Sequence of chain 1.B:
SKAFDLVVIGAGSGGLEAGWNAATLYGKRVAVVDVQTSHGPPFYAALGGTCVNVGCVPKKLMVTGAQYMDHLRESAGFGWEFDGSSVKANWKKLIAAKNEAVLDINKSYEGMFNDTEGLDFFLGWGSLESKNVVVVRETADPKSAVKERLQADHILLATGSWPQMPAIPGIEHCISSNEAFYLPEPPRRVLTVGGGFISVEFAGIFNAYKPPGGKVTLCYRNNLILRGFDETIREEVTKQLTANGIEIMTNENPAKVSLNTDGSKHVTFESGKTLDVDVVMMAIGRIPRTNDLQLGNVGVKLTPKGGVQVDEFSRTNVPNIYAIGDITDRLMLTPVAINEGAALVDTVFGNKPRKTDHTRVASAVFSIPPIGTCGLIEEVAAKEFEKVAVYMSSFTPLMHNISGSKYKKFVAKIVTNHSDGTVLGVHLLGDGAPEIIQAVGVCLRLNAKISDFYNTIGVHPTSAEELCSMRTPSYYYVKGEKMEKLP

This small molecule binds to this protein.
Small molecule (SMILES): CC1=Nc2ccc(Cl)cc2[C@H](c2ccc(C)cc2)N1CCCN(C)C

Binding-site contacts:
Ligand atom CL1 contacts residue TYR113 of chain 1.B at 3.8 Å.
Ligand atom CAB contacts residue TYR113 of chain 1.B at 3.7 Å (hydrophobic).
Ligand atom CAA contacts residue TYR113 of chain 1.B at 3.8 Å (hydrophobic).
Ligand atom CL1 contacts residue GLY52 of chain 1.B at 3.4 Å.
Ligand atom CAP contacts residue TRP24 of chain 1.B at 3.8 Å (hydrophobic).
Ligand atom CAO contacts residue MET116 of chain 1.B at 3.8 Å (hydrophobic).
Ligand atom CAW contacts residue GLU21 of chain 1.B at 3.4 Å.
Ligand atom CL1 contacts residue SER17 of chain 1.B at 3.9 Å.
Ligand atom CAN contacts residue MET116 of chain 1.B at 3.6 Å (hydrophobic).
Ligand atom CAA contacts residue LEU123 of chain 1.B at 3.7 Å (hydrophobic).
Ligand atom CAU contacts residue GLU21 of chain 1.B at 3.4 Å.
Ligand atom CAE contacts residue TYR113 of chain 1.B at 3.5 Å (hydrophobic).
Ligand atom CAX contacts residue TRP24 of chain 1.B at 3.4 Å (hydrophobic).
Ligand atom CAC contacts residue TRP24 of chain 1.B at 4.0 Å (hydrophobic).
Ligand atom CAG contacts residue TRP24 of chain 1.B at 3.8 Å (hydrophobic).
Ligand atom CAN contacts residue TRP24 of chain 1.B at 3.8 Å (hydrophobic).
Ligand atom CAX contacts residue GLU21 of chain 1.B at 3.4 Å.
Ligand atom CAA contacts residue PHE117 of chain 1.B at 3.5 Å (hydrophobic).
Ligand atom CAP contacts residue MET116 of chain 1.B at 3.4 Å (hydrophobic).
Ligand atom CAD contacts residue TRP24 of chain 1.B at 3.5 Å (hydrophobic).
Ligand atom CAT contacts residue GLU21 of chain 1.B at 3.3 Å.
Ligand atom CAJ contacts residue LEU20 of chain 1.B at 3.9 Å (hydrophobic).
Ligand atom CAD contacts residue LEU20 of chain 1.B at 3.8 Å (hydrophobic).
Ligand atom CAS contacts residue ILE342 of chain 1.B at 3.7 Å (hydrophobic).
Ligand atom CAY contacts residue MET116 of chain 1.B at 3.5 Å (hydrophobic).
Ligand atom CAT contacts residue ILE342 of chain 1.B at 3.7 Å (hydrophobic).
Ligand atom NAV contacts residue GLU21 of chain 1.B at 2.5 Å (salt-bridge).
Ligand atom CAS contacts residue LEU20 of chain 1.B at 3.9 Å (hydrophobic).
Ligand atom CAS contacts residue SER17 of chain 1.B at 3.2 Å.
Ligand atom CAB contacts residue MET116 of chain 1.B at 3.7 Å (hydrophobic).
Ligand atom CAC contacts residue LEU20 of chain 1.B at 3.9 Å (hydrophobic).
Ligand atom CAA contacts residue MET116 of chain 1.B at 3.9 Å (hydrophobic).
Ligand atom CAI contacts residue TYR113 of chain 1.B at 4.0 Å (hydrophobic).
Ligand atom CAA contacts residue LEU20 of chain 1.B at 4.0 Å (hydrophobic).
Ligand atom CAE contacts residue MET116 of chain 1.B at 3.6 Å (hydrophobic).
Ligand atom CAG contacts residue LEU20 of chain 1.B at 3.8 Å (hydrophobic).
Ligand atom NAQ contacts residue MET116 of chain 1.B at 3.9 Å.
Ligand atom CAI contacts residue LEU20 of chain 1.B at 3.7 Å (hydrophobic).
Ligand atom CAT contacts residue SER17 of chain 1.B at 3.5 Å.
Ligand atom CAJ contacts residue TYR113 of chain 1.B at 3.4 Å (hydrophobic).